This small molecule binds to this protein.
Small molecule (SMILES): CC(=O)N[C@H]1[C@H](O[C@H]2[C@H](O)[C@@H](NC(C)=O)CO[C@@H]2CO)O[C@H](CO)[C@@H](O[C@@H]2O[C@H](CO)[C@@H](O)[C@H](O[C@H]3O[C@H](CO)[C@@H](O)[C@H](O)[C@@H]3O)[C@@H]2O)[C@@H]1O

Sequence of chain 1.A:
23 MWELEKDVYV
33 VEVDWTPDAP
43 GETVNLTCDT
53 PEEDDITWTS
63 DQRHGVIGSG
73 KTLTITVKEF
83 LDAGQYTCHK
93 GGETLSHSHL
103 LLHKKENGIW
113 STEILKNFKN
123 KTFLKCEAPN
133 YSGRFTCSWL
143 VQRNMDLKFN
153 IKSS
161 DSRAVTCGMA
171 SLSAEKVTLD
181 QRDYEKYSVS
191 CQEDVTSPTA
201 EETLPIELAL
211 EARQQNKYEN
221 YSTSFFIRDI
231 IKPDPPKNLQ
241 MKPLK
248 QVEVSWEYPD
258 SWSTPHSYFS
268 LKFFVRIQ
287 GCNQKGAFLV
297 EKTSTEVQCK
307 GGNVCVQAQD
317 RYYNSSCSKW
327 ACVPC

Binding-site contacts:
Ligand atom C6 contacts residue GLU34 of chain 1.A at 3.6 Å.
Ligand atom C3 contacts residue GLU34 of chain 1.A at 3.8 Å.
Ligand atom O6 contacts residue TRP24 of chain 1.A at 3.6 Å.
Ligand atom C3 contacts residue ASN220 of chain 1.A at 3.8 Å.
Ligand atom C2 contacts residue TYR218 of chain 1.A at 4.0 Å (hydrophobic).
Ligand atom O7 contacts residue GLU211 of chain 1.A at 3.2 Å (salt-bridge).
Ligand atom O6 contacts residue TRP24 of chain 1.A at 3.6 Å.
Ligand atom C6 contacts residue TRP112 of chain 1.A at 3.9 Å (hydrophobic).
Ligand atom C1 contacts residue ASN220 of chain 1.A at 1.4 Å.
Ligand atom O4 contacts residue TRP24 of chain 1.A at 3.4 Å.
Ligand atom C5 contacts residue ASN220 of chain 1.A at 3.7 Å.
Ligand atom C2 contacts residue GLU34 of chain 1.A at 3.5 Å.
Ligand atom C8 contacts residue ALA209 of chain 1.A at 3.5 Å (hydrophobic).
Ligand atom C5 contacts residue TRP24 of chain 1.A at 3.5 Å (hydrophobic).
Ligand atom C6 contacts residue HIS105 of chain 1.A at 3.2 Å.
Ligand atom C8 contacts residue SER156 of chain 1.A at 4.0 Å.
Ligand atom O5 contacts residue TYR218 of chain 1.A at 4.0 Å.
Ligand atom C8 contacts residue TRP112 of chain 1.A at 3.7 Å (hydrophobic).
Ligand atom C2 contacts residue ASN220 of chain 1.A at 2.4 Å.
Ligand atom C1 contacts residue TRP24 of chain 1.A at 4.0 Å (hydrophobic).
Ligand atom C1 contacts residue GLU34 of chain 1.A at 3.6 Å.
Ligand atom N2 contacts residue GLU34 of chain 1.A at 2.7 Å (salt-bridge).
Ligand atom C3 contacts residue TRP24 of chain 1.A at 4.0 Å (hydrophobic).
Ligand atom O5 contacts residue TRP24 of chain 1.A at 4.1 Å.
Ligand atom C7 contacts residue GLU34 of chain 1.A at 3.6 Å.
Ligand atom N2 contacts residue ASN220 of chain 1.A at 2.8 Å (h-bond).
Ligand atom O6 contacts residue GLU34 of chain 1.A at 3.3 Å (salt-bridge).
Ligand atom O5 contacts residue HIS105 of chain 1.A at 3.3 Å.
Ligand atom C7 contacts residue ASN220 of chain 1.A at 3.2 Å.
Ligand atom O7 contacts residue TYR218 of chain 1.A at 3.3 Å (h-bond).
Ligand atom C8 contacts residue GLU34 of chain 1.A at 3.6 Å.
Ligand atom O7 contacts residue ASN220 of chain 1.A at 3.2 Å (h-bond).
Ligand atom C5 contacts residue HIS105 of chain 1.A at 4.0 Å.
Ligand atom O5 contacts residue ASN220 of chain 1.A at 2.4 Å (h-bond).
Ligand atom C4 contacts residue TRP24 of chain 1.A at 4.1 Å (hydrophobic).
Ligand atom O2 contacts residue TRP24 of chain 1.A at 3.8 Å.
Ligand atom O6 contacts residue HIS105 of chain 1.A at 2.6 Å (h-bond).
Ligand atom O6 contacts residue GLU25 of chain 1.A at 3.2 Å (salt-bridge).
Ligand atom C1 contacts residue TYR218 of chain 1.A at 4.0 Å (hydrophobic).
Ligand atom C6 contacts residue TRP24 of chain 1.A at 3.7 Å (hydrophobic).